Sequence of chain 2.C:
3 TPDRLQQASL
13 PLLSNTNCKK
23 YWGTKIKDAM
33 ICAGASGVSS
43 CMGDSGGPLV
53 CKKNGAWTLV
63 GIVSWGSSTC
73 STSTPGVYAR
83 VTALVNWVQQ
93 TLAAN

This protein binds this small molecule.
Small molecule (SMILES): CC(=O)N[C@H](Cc1cccc2ccccc12)[B-](O)(O)O

Sequence of chain 2.B:
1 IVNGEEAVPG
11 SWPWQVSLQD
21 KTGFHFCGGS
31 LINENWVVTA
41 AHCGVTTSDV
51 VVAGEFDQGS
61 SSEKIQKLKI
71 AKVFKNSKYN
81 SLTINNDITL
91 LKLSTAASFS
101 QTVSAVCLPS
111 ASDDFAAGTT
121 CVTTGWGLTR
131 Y

Binding-site contacts:
Ligand atom C3 contacts residue GLY68 of chain 2.C at 4.1 Å.
Ligand atom C8 contacts residue CYS43 of chain 2.C at 4.1 Å (hydrophobic).
Ligand atom C10 contacts residue TRP67 of chain 2.C at 3.8 Å (hydrophobic).
Ligand atom C7 contacts residue VAL65 of chain 2.C at 3.9 Å (hydrophobic).
Ligand atom C contacts residue HIS42 of chain 2.B at 3.5 Å.
Ligand atom C1 contacts residue CYS43 of chain 2.C at 4.0 Å (hydrophobic).
Ligand atom C6 contacts residue MET44 of chain 2.C at 3.5 Å (hydrophobic).
Ligand atom C9 contacts residue TRP67 of chain 2.C at 3.4 Å (hydrophobic).
Ligand atom C9 contacts residue SER42 of chain 2.C at 3.3 Å.
Ligand atom C8 contacts residue VAL65 of chain 2.C at 3.6 Å (hydrophobic).
Ligand atom N contacts residue HIS42 of chain 2.B at 3.0 Å (h-bond).
Ligand atom C1 contacts residue MET44 of chain 2.C at 4.0 Å (hydrophobic).
Ligand atom C8 contacts residue SER42 of chain 2.C at 3.7 Å.
Ligand atom C8' contacts residue HIS42 of chain 2.B at 2.7 Å.
Ligand atom C4 contacts residue SER69 of chain 2.C at 3.2 Å.
Ligand atom C7' contacts residue CYS43 of chain 2.C at 4.0 Å (hydrophobic).
Ligand atom C7' contacts residue HIS42 of chain 2.B at 3.9 Å.
Ligand atom C9 contacts residue GLY68 of chain 2.C at 3.8 Å.
Ligand atom C4 contacts residue CYS72 of chain 2.C at 4.0 Å (hydrophobic).
Ligand atom O contacts residue HIS42 of chain 2.B at 3.6 Å (h-bond).
Ligand atom C7 contacts residue TRP67 of chain 2.C at 4.0 Å (hydrophobic).
Ligand atom C7 contacts residue CYS43 of chain 2.C at 3.8 Å (hydrophobic).
Ligand atom C10 contacts residue SER42 of chain 2.C at 3.5 Å.
Ligand atom C8' contacts residue SER66 of chain 2.C at 3.7 Å.
Ligand atom C10 contacts residue SER69 of chain 2.C at 3.7 Å.
Ligand atom C5 contacts residue MET44 of chain 2.C at 3.7 Å (hydrophobic).
Ligand atom O contacts residue SER66 of chain 2.C at 3.5 Å (h-bond).
Ligand atom C8' contacts residue SER47 of chain 2.C at 2.6 Å.
Ligand atom C7' contacts residue SER47 of chain 2.C at 2.9 Å.
Ligand atom C8 contacts residue TRP67 of chain 2.C at 3.6 Å (hydrophobic).
Ligand atom O1B contacts residue SER47 of chain 2.C at 2.2 Å (h-bond).
Ligand atom C7' contacts residue MET44 of chain 2.C at 4.0 Å (hydrophobic).
Ligand atom B contacts residue SER66 of chain 2.C at 3.9 Å.
Ligand atom B contacts residue SER47 of chain 2.C at 1.4 Å.
Ligand atom O1B contacts residue HIS42 of chain 2.B at 2.2 Å (h-bond).
Ligand atom C10 contacts residue GLY68 of chain 2.C at 3.6 Å.
Ligand atom C3 contacts residue SER69 of chain 2.C at 3.9 Å.
Ligand atom C2 contacts residue CYS43 of chain 2.C at 3.9 Å (hydrophobic).
Ligand atom N contacts residue SER47 of chain 2.C at 3.8 Å.
Ligand atom B contacts residue HIS42 of chain 2.B at 1.6 Å.